The small molecule below binds the protein below.
Small molecule (SMILES): CCS(=O)(=O)N1CCN(c2cc(Cl)cc(CC(=O)Nc3cncc4ccccc34)c2)CC1

Binding-site contacts:
Ligand atom C4 contacts residue THR190 of chain 1.A at 3.6 Å.
Ligand atom O2 contacts residue GLN192 of chain 1.A at 3.0 Å (h-bond).
Ligand atom C22 contacts residue MET165 of chain 1.A at 3.7 Å (hydrophobic).
Ligand atom C14 contacts residue LEU141 of chain 1.A at 3.7 Å (hydrophobic).
Ligand atom O2 contacts residue PRO168 of chain 1.A at 3.3 Å.
Ligand atom C13 contacts residue LEU141 of chain 1.A at 3.6 Å (hydrophobic).
Ligand atom C21 contacts residue MET165 of chain 1.A at 3.6 Å (hydrophobic).
Ligand atom O1 contacts residue PRO168 of chain 1.A at 3.2 Å.
Ligand atom C20 contacts residue HIS164 of chain 1.A at 3.7 Å.
Ligand atom N3 contacts residue HIS163 of chain 1.A at 2.7 Å (h-bond).
Ligand atom C18 contacts residue ASN142 of chain 1.A at 3.7 Å.
Ligand atom N3 contacts residue SER144 of chain 1.A at 3.4 Å (h-bond).
Ligand atom C15 contacts residue LEU141 of chain 1.A at 3.7 Å (hydrophobic).
Ligand atom C20 contacts residue MET49 of chain 1.A at 3.6 Å (hydrophobic).
Ligand atom C6 contacts residue GLN189 of chain 1.A at 3.5 Å.
Ligand atom C1 contacts residue THR190 of chain 1.A at 3.6 Å.
Ligand atom C14 contacts residue GLU166 of chain 1.A at 3.7 Å.
Ligand atom C13 contacts residue PHE140 of chain 1.A at 3.4 Å (hydrophobic).
Ligand atom CL contacts residue ASP187 of chain 1.A at 3.4 Å.
Ligand atom O contacts residue MET165 of chain 1.A at 3.3 Å.
Ligand atom S contacts residue PRO168 of chain 1.A at 3.8 Å.
Ligand atom CL contacts residue HIS41 of chain 1.A at 3.6 Å.
Ligand atom C4 contacts residue GLN192 of chain 1.A at 3.7 Å.
Ligand atom C20 contacts residue MET165 of chain 1.A at 3.7 Å (hydrophobic).
Ligand atom C1 contacts residue ALA191 of chain 1.A at 3.4 Å (hydrophobic).
Ligand atom C3 contacts residue GLN189 of chain 1.A at 3.7 Å.
Ligand atom C1 contacts residue GLN189 of chain 1.A at 3.3 Å.
Ligand atom N2 contacts residue CYS145 of chain 1.A at 3.8 Å.
Ligand atom N1 contacts residue GLN189 of chain 1.A at 3.5 Å.
Ligand atom C5 contacts residue ARG188 of chain 1.A at 3.7 Å.
Ligand atom C4 contacts residue ARG188 of chain 1.A at 3.7 Å.
Ligand atom O contacts residue GLU166 of chain 1.A at 2.9 Å (salt-bridge).
Ligand atom C13 contacts residue GLU166 of chain 1.A at 3.5 Å.
Ligand atom C15 contacts residue ASN142 of chain 1.A at 3.7 Å.
Ligand atom C2 contacts residue GLN189 of chain 1.A at 3.7 Å.
Ligand atom C12 contacts residue CYS145 of chain 1.A at 3.7 Å (hydrophobic).
Ligand atom C12 contacts residue HIS163 of chain 1.A at 3.2 Å.
Ligand atom C15 contacts residue GLU166 of chain 1.A at 3.4 Å.
Ligand atom C15 contacts residue PHE140 of chain 1.A at 3.5 Å (hydrophobic).
Ligand atom C22 contacts residue ARG188 of chain 1.A at 3.7 Å.

Sequence of chain 1.A:
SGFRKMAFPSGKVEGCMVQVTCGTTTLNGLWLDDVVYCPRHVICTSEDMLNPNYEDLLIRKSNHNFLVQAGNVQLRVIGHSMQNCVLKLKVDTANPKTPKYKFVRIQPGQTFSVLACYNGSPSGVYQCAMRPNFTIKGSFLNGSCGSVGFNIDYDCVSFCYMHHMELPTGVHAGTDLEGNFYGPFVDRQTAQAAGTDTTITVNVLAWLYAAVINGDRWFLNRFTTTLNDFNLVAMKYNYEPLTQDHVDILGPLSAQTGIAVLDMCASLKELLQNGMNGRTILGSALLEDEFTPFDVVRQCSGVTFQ

Sequence of chain 1.B:
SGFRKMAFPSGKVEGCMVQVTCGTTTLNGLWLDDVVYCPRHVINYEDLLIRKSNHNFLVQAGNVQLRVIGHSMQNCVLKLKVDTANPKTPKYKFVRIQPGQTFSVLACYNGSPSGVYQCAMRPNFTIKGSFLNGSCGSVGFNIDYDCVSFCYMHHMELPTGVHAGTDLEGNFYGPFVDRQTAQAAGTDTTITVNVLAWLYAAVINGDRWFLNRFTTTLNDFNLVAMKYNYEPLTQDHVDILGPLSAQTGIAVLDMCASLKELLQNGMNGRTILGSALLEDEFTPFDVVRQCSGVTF